Sequence of chain 3.U:
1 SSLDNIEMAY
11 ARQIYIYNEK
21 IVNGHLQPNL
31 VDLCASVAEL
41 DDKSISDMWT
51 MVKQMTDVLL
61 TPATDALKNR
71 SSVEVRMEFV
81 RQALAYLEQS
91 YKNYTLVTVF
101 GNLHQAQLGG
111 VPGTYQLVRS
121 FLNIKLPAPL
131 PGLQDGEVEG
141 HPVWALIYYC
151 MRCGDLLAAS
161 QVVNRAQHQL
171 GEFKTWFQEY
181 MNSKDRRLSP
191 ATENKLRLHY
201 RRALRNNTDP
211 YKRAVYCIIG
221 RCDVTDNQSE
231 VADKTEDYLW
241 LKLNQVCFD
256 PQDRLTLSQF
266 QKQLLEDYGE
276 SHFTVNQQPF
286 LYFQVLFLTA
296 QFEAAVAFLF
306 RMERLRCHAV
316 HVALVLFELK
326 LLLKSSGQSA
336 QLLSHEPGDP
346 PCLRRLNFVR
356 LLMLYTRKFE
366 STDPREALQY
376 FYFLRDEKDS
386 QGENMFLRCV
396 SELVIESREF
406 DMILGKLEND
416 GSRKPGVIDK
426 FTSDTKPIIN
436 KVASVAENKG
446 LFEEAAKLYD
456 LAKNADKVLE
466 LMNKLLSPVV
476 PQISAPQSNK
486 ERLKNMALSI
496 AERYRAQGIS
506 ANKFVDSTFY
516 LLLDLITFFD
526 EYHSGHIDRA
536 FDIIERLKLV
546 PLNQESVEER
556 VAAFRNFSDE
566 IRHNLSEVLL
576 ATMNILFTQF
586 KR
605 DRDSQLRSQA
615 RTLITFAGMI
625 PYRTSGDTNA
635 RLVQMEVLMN

The small molecule below binds the protein below.
Small molecule (SMILES): CC[C@H](C)[C@H](NC(=O)[C@H](CO)NC(=O)[C@H](CCCN=C(N)N)NC(=O)[C@@H](NC(=O)[C@@H]1CCCN1C(=O)[C@@H]1CCCN1C(=O)[C@H](C)N)C(C)C)C(=O)N[C@H](C=O)Cc1ccc(O)cc1

Binding-site contacts:
Ligand atom N contacts residue THR235 of chain 3.U at 3.5 Å (h-bond).
Ligand atom CG contacts residue TYR273 of chain 3.U at 3.6 Å (hydrophobic).
Ligand atom CB contacts residue HIS277 of chain 3.U at 3.7 Å.
Ligand atom O contacts residue ASN227 of chain 3.U at 3.6 Å.
Ligand atom CG2 contacts residue ASN281 of chain 3.U at 3.6 Å.
Ligand atom CG contacts residue HIS277 of chain 3.U at 3.8 Å.
Ligand atom O contacts residue LYS234 of chain 3.U at 3.6 Å.
Ligand atom N contacts residue ASN227 of chain 3.U at 3.0 Å (h-bond).
Ligand atom CG2 contacts residue LEU286 of chain 3.U at 3.7 Å (hydrophobic).
Ligand atom C contacts residue THR235 of chain 3.U at 3.6 Å.
Ligand atom CG1 contacts residue VAL280 of chain 3.U at 4.0 Å (hydrophobic).
Ligand atom CG2 contacts residue GLU236 of chain 3.U at 3.3 Å.
Ligand atom N contacts residue THR235 of chain 3.U at 3.9 Å.
Ligand atom O contacts residue ASN281 of chain 3.U at 2.6 Å (h-bond).
Ligand atom O contacts residue LEU286 of chain 3.U at 3.2 Å.
Ligand atom O contacts residue HIS277 of chain 3.U at 3.4 Å.
Ligand atom C contacts residue THR235 of chain 3.U at 3.6 Å.
Ligand atom CB contacts residue TYR238 of chain 3.U at 3.6 Å (hydrophobic).
Ligand atom CA contacts residue THR235 of chain 3.U at 3.6 Å.
Ligand atom CG contacts residue LYS234 of chain 3.U at 3.3 Å.
Ligand atom CG2 contacts residue HIS277 of chain 3.U at 3.3 Å.
Ligand atom CB contacts residue LEU286 of chain 3.U at 3.9 Å (hydrophobic).
Ligand atom CD1 contacts residue TYR94 of chain 3.U at 3.5 Å (hydrophobic).
Ligand atom CD contacts residue TYR273 of chain 3.U at 3.3 Å (hydrophobic).
Ligand atom CD1 contacts residue TYR91 of chain 3.U at 3.9 Å (hydrophobic).
Ligand atom CB contacts residue ASP233 of chain 3.U at 3.0 Å.
Ligand atom CA contacts residue ASN227 of chain 3.U at 3.7 Å.
Ligand atom CG2 contacts residue PHE278 of chain 3.U at 3.7 Å (hydrophobic).
Ligand atom C contacts residue THR235 of chain 3.U at 3.6 Å.
Ligand atom C contacts residue ASN281 of chain 3.U at 3.8 Å.
Ligand atom O contacts residue THR235 of chain 3.U at 3.0 Å (h-bond).
Ligand atom CG contacts residue ASP233 of chain 3.U at 3.0 Å.
Ligand atom C contacts residue TYR94 of chain 3.U at 4.0 Å (hydrophobic).
Ligand atom CD contacts residue HIS277 of chain 3.U at 3.9 Å.
Ligand atom O contacts residue TYR94 of chain 3.U at 2.9 Å.
Ligand atom C contacts residue ASN227 of chain 3.U at 3.5 Å.
Ligand atom N contacts residue TYR273 of chain 3.U at 3.9 Å.
Ligand atom CG1 contacts residue TYR94 of chain 3.U at 3.8 Å (hydrophobic).
Ligand atom O contacts residue THR235 of chain 3.U at 3.1 Å (h-bond).
Ligand atom C contacts residue LEU286 of chain 3.U at 3.8 Å (hydrophobic).